Binding-site contacts:
Ligand atom O2 contacts residue ALA64 of chain 1.A at 3.3 Å.
Ligand atom C2 contacts residue GLU112 of chain 1.A at 3.4 Å.
Ligand atom C4 contacts residue ARG345 of chain 1.A at 3.5 Å.
Ligand atom O6 contacts residue TYR156 of chain 1.A at 3.0 Å (h-bond).
Ligand atom C6 contacts residue GLU154 of chain 1.A at 3.5 Å.
Ligand atom O3 contacts residue GLU112 of chain 1.A at 3.5 Å (salt-bridge).
Ligand atom C1 contacts residue TRP341 of chain 1.A at 3.5 Å (hydrophobic).
Ligand atom O5 contacts residue LYS43 of chain 1.A at 3.4 Å (salt-bridge).
Ligand atom C2 contacts residue GLU45 of chain 1.A at 3.4 Å.
Ligand atom O5 contacts residue GLU46 of chain 1.A at 3.2 Å (salt-bridge).
Ligand atom C1 contacts residue GLU45 of chain 1.A at 3.4 Å.
Ligand atom C2 contacts residue TRP231 of chain 1.A at 3.6 Å (hydrophobic).
Ligand atom O6 contacts residue ARG345 of chain 1.A at 3.5 Å.
Ligand atom O3 contacts residue LYS43 of chain 1.A at 3.3 Å.
Ligand atom O3 contacts residue GLU45 of chain 1.A at 2.6 Å (salt-bridge).
Ligand atom C1 contacts residue ASP15 of chain 1.A at 3.3 Å.
Ligand atom O5 contacts residue TYR342 of chain 1.A at 3.2 Å.
Ligand atom C3 contacts residue ASP66 of chain 1.A at 3.5 Å.
Ligand atom O5 contacts residue TYR156 of chain 1.A at 3.3 Å.
Ligand atom O6 contacts residue GLU154 of chain 1.A at 2.7 Å (salt-bridge).
Ligand atom O2 contacts residue ASP66 of chain 1.A at 2.7 Å (salt-bridge).
Ligand atom O6 contacts residue PRO155 of chain 1.A at 3.3 Å.
Ligand atom O5 contacts residue TRP341 of chain 1.A at 3.2 Å.
Ligand atom O1 contacts residue LYS16 of chain 1.A at 3.1 Å (salt-bridge).
Ligand atom O3 contacts residue ASP66 of chain 1.A at 2.6 Å (salt-bridge).
Ligand atom C1 contacts residue GLU46 of chain 1.A at 3.1 Å.
Ligand atom O2 contacts residue GLU45 of chain 1.A at 2.5 Å (salt-bridge).
Ligand atom O3 contacts residue TYR342 of chain 1.A at 3.4 Å (h-bond).
Ligand atom O2 contacts residue ARG67 of chain 1.A at 2.8 Å (salt-bridge).
Ligand atom C2 contacts residue ASP66 of chain 1.A at 3.4 Å.
Ligand atom O2 contacts residue GLU112 of chain 1.A at 2.6 Å (salt-bridge).
Ligand atom O1 contacts residue ASP15 of chain 1.A at 2.7 Å (salt-bridge).
Ligand atom O4 contacts residue ARG345 of chain 1.A at 2.8 Å (salt-bridge).
Ligand atom C6 contacts residue ARG345 of chain 1.A at 3.4 Å.
Ligand atom C1 contacts residue TYR156 of chain 1.A at 3.6 Å (hydrophobic).
Ligand atom C3 contacts residue GLU45 of chain 1.A at 3.3 Å.
Ligand atom O3 contacts residue ARG67 of chain 1.A at 2.8 Å (salt-bridge).
Ligand atom C3 contacts residue ARG345 of chain 1.A at 3.4 Å.
Ligand atom O3 contacts residue TRP63 of chain 1.A at 3.0 Å (h-bond).
Ligand atom O2 contacts residue LYS16 of chain 1.A at 2.8 Å (salt-bridge).

This small molecule binds to this protein.
Small molecule (SMILES): OC[C@H]1O[C@H](O[C@H]2[C@H](O)[C@@H](O)[C@@H](O[C@H]3[C@H](O)[C@@H](O)[C@@H](O[C@H]4[C@H](O)[C@@H](O)[C@@H](O[C@H]5[C@H](O)[C@@H](O)[C@@H](O)O[C@@H]5CO)O[C@@H]4CO)O[C@@H]3CO)O[C@@H]2CO)[C@H](O)[C@@H](O)[C@@H]1O

Sequence of chain 1.A:
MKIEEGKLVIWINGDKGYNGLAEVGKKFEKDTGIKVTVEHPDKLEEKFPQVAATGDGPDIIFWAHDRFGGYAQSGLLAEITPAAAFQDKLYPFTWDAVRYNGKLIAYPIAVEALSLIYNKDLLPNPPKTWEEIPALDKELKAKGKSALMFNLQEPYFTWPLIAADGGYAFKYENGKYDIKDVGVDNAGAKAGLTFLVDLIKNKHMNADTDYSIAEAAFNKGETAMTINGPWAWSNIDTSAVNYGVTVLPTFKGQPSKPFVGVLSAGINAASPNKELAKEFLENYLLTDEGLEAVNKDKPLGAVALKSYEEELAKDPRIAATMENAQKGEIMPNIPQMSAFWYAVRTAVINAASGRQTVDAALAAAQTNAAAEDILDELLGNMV